Binding-site contacts:
Ligand atom O5 contacts residue SER284 of chain 51.B at 4.2 Å.
Ligand atom C8 contacts residue GLU305 of chain 60.A at 4.5 Å.
Ligand atom O7 contacts residue GLU305 of chain 60.A at 2.4 Å (salt-bridge).
Ligand atom O6 contacts residue ASN318 of chain 51.B at 2.9 Å (h-bond).
Ligand atom C7 contacts residue GLU305 of chain 60.A at 3.6 Å.
Ligand atom N2 contacts residue GLU305 of chain 60.A at 4.4 Å.
Ligand atom C5 contacts residue SER284 of chain 51.B at 4.5 Å.
Ligand atom C6 contacts residue SER284 of chain 51.B at 3.4 Å.
Ligand atom C6 contacts residue ASN318 of chain 51.B at 3.2 Å.
Ligand atom O6 contacts residue SER284 of chain 51.B at 2.4 Å (h-bond).

Sequence of chain 60.A:
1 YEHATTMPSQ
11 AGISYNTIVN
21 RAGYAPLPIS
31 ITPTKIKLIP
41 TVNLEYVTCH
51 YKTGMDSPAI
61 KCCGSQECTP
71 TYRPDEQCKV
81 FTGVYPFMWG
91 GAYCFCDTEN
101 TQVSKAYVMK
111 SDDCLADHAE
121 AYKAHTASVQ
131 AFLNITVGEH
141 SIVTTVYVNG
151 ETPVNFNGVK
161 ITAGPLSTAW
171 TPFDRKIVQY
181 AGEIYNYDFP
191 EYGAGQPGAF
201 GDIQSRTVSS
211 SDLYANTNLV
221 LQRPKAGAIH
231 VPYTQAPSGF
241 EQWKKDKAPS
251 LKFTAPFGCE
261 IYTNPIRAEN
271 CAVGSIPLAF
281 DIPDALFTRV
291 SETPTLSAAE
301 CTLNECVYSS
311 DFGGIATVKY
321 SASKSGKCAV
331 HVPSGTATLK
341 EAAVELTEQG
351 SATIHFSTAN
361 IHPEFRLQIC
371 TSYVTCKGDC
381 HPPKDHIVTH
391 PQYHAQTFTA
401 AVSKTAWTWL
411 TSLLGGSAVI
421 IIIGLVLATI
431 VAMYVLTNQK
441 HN

A small-molecule ligand and the protein it binds are described below.
Small molecule (SMILES): CC(=O)N[C@@H]1[C@@H](O)[C@H](O)[C@@H](CO)O[C@H]1O

Sequence of chain 51.B:
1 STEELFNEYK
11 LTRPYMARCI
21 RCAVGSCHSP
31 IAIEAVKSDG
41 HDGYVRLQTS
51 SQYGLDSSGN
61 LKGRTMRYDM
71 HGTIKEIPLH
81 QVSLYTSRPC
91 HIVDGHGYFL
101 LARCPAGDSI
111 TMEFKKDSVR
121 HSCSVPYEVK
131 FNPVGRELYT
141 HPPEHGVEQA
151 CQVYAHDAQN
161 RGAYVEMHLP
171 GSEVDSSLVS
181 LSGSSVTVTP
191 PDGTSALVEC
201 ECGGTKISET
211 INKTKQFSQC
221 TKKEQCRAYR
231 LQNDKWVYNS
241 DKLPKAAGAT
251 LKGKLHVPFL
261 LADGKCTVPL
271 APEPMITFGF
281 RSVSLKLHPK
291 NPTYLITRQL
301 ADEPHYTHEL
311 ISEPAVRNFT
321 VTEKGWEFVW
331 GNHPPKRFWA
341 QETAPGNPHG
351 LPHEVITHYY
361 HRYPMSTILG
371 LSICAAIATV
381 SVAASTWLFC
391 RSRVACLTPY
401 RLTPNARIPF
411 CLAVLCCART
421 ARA